This protein binds this small molecule.
Small molecule (SMILES): O=C(O)Cc1ccc(O)cc1

Binding-site contacts:
Ligand atom C1 contacts residue ILE191 of chain 1.L at 3.8 Å (hydrophobic).
Ligand atom C3 contacts residue FE1 of chain 1.BA at 3.5 Å.
Ligand atom O2 contacts residue TRP149 of chain 1.L at 3.7 Å.
Ligand atom C5 contacts residue TYR16 of chain 1.K at 3.9 Å (hydrophobic).
Ligand atom C1 contacts residue PRO15 of chain 1.K at 3.5 Å (hydrophobic).
Ligand atom C3 contacts residue GLY14 of chain 1.K at 3.6 Å.
Ligand atom O1 contacts residue TYR24 of chain 1.L at 2.4 Å (h-bond).
Ligand atom C3 contacts residue TYR147 of chain 1.L at 3.7 Å (hydrophobic).
Ligand atom C3 contacts residue HIS162 of chain 1.L at 3.5 Å.
Ligand atom O4 contacts residue FE1 of chain 1.BA at 1.8 Å.
Ligand atom C8 contacts residue TRP149 of chain 1.L at 3.6 Å (hydrophobic).
Ligand atom C8 contacts residue PRO15 of chain 1.K at 3.7 Å (hydrophobic).
Ligand atom O1 contacts residue PRO15 of chain 1.K at 3.8 Å.
Ligand atom C4 contacts residue HIS162 of chain 1.L at 3.6 Å.
Ligand atom C8 contacts residue TYR24 of chain 1.L at 3.5 Å (hydrophobic).
Ligand atom C5 contacts residue FE1 of chain 1.BA at 3.3 Å.
Ligand atom C4 contacts residue FE1 of chain 1.BA at 2.6 Å.
Ligand atom C6 contacts residue TYR147 of chain 1.L at 3.6 Å (hydrophobic).
Ligand atom C3 contacts residue ARG157 of chain 1.L at 3.6 Å.
Ligand atom O4 contacts residue TYR108 of chain 1.L at 3.0 Å (h-bond).
Ligand atom C3 contacts residue PRO15 of chain 1.K at 3.8 Å (hydrophobic).
Ligand atom C4 contacts residue TYR147 of chain 1.L at 2.8 Å (hydrophobic).
Ligand atom O4 contacts residue TYR147 of chain 1.L at 2.8 Å (h-bond).
Ligand atom C6 contacts residue PRO15 of chain 1.K at 3.4 Å (hydrophobic).
Ligand atom C5 contacts residue PRO15 of chain 1.K at 3.5 Å (hydrophobic).
Ligand atom O4 contacts residue HIS160 of chain 1.L at 3.7 Å.
Ligand atom C2 contacts residue ARG157 of chain 1.L at 3.8 Å.
Ligand atom C3 contacts residue GLN177 of chain 1.L at 4.2 Å.
Ligand atom C5 contacts residue TYR147 of chain 1.L at 2.7 Å (hydrophobic).
Ligand atom C2 contacts residue PRO15 of chain 1.K at 3.7 Å (hydrophobic).
Ligand atom O2 contacts residue PRO15 of chain 1.K at 3.8 Å.
Ligand atom C7 contacts residue ILE191 of chain 1.L at 3.5 Å (hydrophobic).
Ligand atom C2 contacts residue ILE191 of chain 1.L at 3.4 Å (hydrophobic).
Ligand atom O4 contacts residue HIS162 of chain 1.L at 2.5 Å (h-bond).
Ligand atom C2 contacts residue GLY14 of chain 1.K at 3.9 Å.
Ligand atom C7 contacts residue TRP149 of chain 1.L at 3.1 Å (hydrophobic).
Ligand atom O1 contacts residue ARG133 of chain 1.K at 3.6 Å.
Ligand atom C2 contacts residue THR12 of chain 1.K at 4.2 Å.
Ligand atom O2 contacts residue ARG133 of chain 1.K at 4.1 Å.
Ligand atom C4 contacts residue PRO15 of chain 1.K at 3.7 Å (hydrophobic).

Sequence of chain 1.L:
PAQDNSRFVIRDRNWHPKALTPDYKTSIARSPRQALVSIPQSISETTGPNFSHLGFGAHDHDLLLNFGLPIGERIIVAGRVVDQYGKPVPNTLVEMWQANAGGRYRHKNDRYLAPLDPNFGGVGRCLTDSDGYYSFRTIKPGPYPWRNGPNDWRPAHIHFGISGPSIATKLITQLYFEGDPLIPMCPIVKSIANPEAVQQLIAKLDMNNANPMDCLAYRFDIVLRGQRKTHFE

Sequence of chain 1.K:
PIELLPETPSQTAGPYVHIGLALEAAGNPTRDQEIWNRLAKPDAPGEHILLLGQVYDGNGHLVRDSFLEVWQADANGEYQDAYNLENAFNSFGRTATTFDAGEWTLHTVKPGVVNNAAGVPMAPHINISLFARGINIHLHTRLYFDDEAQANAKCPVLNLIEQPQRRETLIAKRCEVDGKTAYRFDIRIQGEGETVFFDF